The protein below binds the small molecule below.
Small molecule (SMILES): Nc1ccc2c(c1)c(-c1ccccc1)[n+](CCCCCc1cnnn1CCNc1c3c(nc4ccccc14)CCCC3)c1cc(N)ccc21

Sequence of chain 1.A:
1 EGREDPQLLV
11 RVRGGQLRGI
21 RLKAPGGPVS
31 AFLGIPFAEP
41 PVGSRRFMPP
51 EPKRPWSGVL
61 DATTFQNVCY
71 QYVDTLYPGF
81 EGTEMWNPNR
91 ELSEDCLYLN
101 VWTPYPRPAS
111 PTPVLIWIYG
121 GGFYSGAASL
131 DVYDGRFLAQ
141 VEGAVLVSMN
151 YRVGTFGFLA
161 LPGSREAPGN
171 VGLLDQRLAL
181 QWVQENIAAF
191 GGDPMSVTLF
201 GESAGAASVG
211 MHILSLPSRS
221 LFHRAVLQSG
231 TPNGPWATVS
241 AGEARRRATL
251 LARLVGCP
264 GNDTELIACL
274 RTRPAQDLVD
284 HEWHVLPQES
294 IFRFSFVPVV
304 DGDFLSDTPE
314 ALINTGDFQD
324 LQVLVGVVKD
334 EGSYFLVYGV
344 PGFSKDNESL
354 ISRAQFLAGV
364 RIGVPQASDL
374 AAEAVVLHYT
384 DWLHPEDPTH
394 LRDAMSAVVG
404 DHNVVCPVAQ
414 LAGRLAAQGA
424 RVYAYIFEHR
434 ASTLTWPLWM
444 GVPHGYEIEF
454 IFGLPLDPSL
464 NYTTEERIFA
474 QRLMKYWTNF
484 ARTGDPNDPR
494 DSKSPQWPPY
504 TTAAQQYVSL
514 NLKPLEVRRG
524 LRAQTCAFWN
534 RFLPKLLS

Binding-site contacts:
Ligand atom N6 contacts residue GLY122 of chain 1.A at 3.5 Å (h-bond).
Ligand atom C15 contacts residue ASP74 of chain 1.A at 3.3 Å.
Ligand atom C33 contacts residue TRP86 of chain 1.A at 3.5 Å (hydrophobic).
Ligand atom C3 contacts residue TRP286 of chain 1.A at 3.3 Å (hydrophobic).
Ligand atom C28 contacts residue TYR124 of chain 1.A at 3.2 Å (hydrophobic).
Ligand atom N7 contacts residue TRP86 of chain 1.A at 3.5 Å.
Ligand atom C5 contacts residue TRP286 of chain 1.A at 3.6 Å (hydrophobic).
Ligand atom C13 contacts residue TYR72 of chain 1.A at 3.7 Å (hydrophobic).
Ligand atom C24 contacts residue TYR124 of chain 1.A at 3.6 Å (hydrophobic).
Ligand atom N4 contacts residue TYR124 of chain 1.A at 3.7 Å.
Ligand atom C38 contacts residue GLU202 of chain 1.A at 3.4 Å.
Ligand atom C32 contacts residue TYR337 of chain 1.A at 3.3 Å (hydrophobic).
Ligand atom C14 contacts residue TYR72 of chain 1.A at 3.4 Å (hydrophobic).
Ligand atom C11 contacts residue TYR341 of chain 1.A at 3.6 Å (hydrophobic).
Ligand atom C35 contacts residue TYR337 of chain 1.A at 3.4 Å (hydrophobic).
Ligand atom C32 contacts residue TRP86 of chain 1.A at 3.4 Å (hydrophobic).
Ligand atom C9 contacts residue TYR72 of chain 1.A at 3.5 Å (hydrophobic).
Ligand atom N8 contacts residue HIS447 of chain 1.A at 2.9 Å (h-bond).
Ligand atom C1 contacts residue TYR72 of chain 1.A at 3.7 Å (hydrophobic).
Ligand atom C27 contacts residue PHE297 of chain 1.A at 3.6 Å (hydrophobic).
Ligand atom C25 contacts residue TYR337 of chain 1.A at 3.5 Å (hydrophobic).
Ligand atom C42 contacts residue GLU202 of chain 1.A at 3.2 Å.
Ligand atom C33 contacts residue HIS447 of chain 1.A at 3.5 Å.
Ligand atom C34 contacts residue HIS447 of chain 1.A at 3.2 Å.
Ligand atom C6 contacts residue TRP286 of chain 1.A at 3.6 Å (hydrophobic).
Ligand atom C17 contacts residue TYR341 of chain 1.A at 3.7 Å (hydrophobic).
Ligand atom C30 contacts residue TRP86 of chain 1.A at 3.5 Å (hydrophobic).
Ligand atom N2 contacts residue SER293 of chain 1.A at 2.6 Å (h-bond).
Ligand atom C36 contacts residue TRP439 of chain 1.A at 3.5 Å (hydrophobic).
Ligand atom C27 contacts residue PHE338 of chain 1.A at 3.6 Å (hydrophobic).
Ligand atom N5 contacts residue GLY121 of chain 1.A at 3.5 Å.
Ligand atom C31 contacts residue TRP86 of chain 1.A at 3.4 Å (hydrophobic).
Ligand atom C20 contacts residue TYR341 of chain 1.A at 3.4 Å (hydrophobic).
Ligand atom C4 contacts residue TRP286 of chain 1.A at 3.5 Å (hydrophobic).
Ligand atom C21 contacts residue TRP286 of chain 1.A at 3.5 Å (hydrophobic).
Ligand atom N3 contacts residue TYR341 of chain 1.A at 3.4 Å.
Ligand atom C36 contacts residue TYR337 of chain 1.A at 3.2 Å (hydrophobic).
Ligand atom C41 contacts residue TRP86 of chain 1.A at 3.7 Å (hydrophobic).
Ligand atom C18 contacts residue TYR341 of chain 1.A at 3.5 Å (hydrophobic).
Ligand atom N1 contacts residue TYR72 of chain 1.A at 2.9 Å (h-bond).